Sequence of chain 1.A:
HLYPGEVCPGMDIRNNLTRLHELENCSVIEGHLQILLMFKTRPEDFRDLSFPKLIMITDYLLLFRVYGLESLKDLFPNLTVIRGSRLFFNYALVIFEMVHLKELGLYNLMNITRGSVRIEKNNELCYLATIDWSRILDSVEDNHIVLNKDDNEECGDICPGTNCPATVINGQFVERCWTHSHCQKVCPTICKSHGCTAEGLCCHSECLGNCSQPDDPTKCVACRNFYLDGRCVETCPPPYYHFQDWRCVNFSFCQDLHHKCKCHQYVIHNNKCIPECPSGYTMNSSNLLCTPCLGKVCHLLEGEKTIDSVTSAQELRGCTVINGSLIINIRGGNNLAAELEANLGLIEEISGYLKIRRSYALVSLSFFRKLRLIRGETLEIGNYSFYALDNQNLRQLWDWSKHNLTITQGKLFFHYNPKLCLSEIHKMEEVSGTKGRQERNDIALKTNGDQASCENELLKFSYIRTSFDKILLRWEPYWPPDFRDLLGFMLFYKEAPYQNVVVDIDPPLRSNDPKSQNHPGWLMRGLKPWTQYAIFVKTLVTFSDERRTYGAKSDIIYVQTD

Binding-site contacts:
Ligand atom C7 contacts residue ASN418 of chain 1.A at 3.2 Å.
Ligand atom C6 contacts residue SER415 of chain 1.A at 3.7 Å.
Ligand atom C3 contacts residue ASN418 of chain 1.A at 3.7 Å.
Ligand atom O5 contacts residue SER415 of chain 1.A at 4.3 Å.
Ligand atom C1 contacts residue LYS416 of chain 1.A at 3.7 Å.
Ligand atom C6 contacts residue LYS416 of chain 1.A at 4.0 Å.
Ligand atom O5 contacts residue LYS416 of chain 1.A at 3.1 Å (salt-bridge).
Ligand atom C5 contacts residue LYS416 of chain 1.A at 3.9 Å.
Ligand atom O5 contacts residue ASN418 of chain 1.A at 2.5 Å (h-bond).
Ligand atom C1 contacts residue ASN418 of chain 1.A at 1.4 Å.
Ligand atom O6 contacts residue SER415 of chain 1.A at 4.5 Å.
Ligand atom C5 contacts residue SER415 of chain 1.A at 3.6 Å.
Ligand atom C5 contacts residue ASN418 of chain 1.A at 3.7 Å.
Ligand atom N2 contacts residue ASN418 of chain 1.A at 2.7 Å (h-bond).
Ligand atom C8 contacts residue ASN418 of chain 1.A at 4.3 Å.
Ligand atom C4 contacts residue ASN418 of chain 1.A at 4.3 Å.
Ligand atom C2 contacts residue ASN418 of chain 1.A at 2.4 Å.
Ligand atom O7 contacts residue ASN418 of chain 1.A at 3.4 Å (h-bond).

This protein binds this small molecule.
Small molecule (SMILES): CC(=O)N[C@H]1CO[C@H](CO[C@@H]2O[C@@H](C)[C@@H](O)[C@@H](O)[C@@H]2O)[C@@H](O)[C@@H]1O